Sequence of chain 1.D:
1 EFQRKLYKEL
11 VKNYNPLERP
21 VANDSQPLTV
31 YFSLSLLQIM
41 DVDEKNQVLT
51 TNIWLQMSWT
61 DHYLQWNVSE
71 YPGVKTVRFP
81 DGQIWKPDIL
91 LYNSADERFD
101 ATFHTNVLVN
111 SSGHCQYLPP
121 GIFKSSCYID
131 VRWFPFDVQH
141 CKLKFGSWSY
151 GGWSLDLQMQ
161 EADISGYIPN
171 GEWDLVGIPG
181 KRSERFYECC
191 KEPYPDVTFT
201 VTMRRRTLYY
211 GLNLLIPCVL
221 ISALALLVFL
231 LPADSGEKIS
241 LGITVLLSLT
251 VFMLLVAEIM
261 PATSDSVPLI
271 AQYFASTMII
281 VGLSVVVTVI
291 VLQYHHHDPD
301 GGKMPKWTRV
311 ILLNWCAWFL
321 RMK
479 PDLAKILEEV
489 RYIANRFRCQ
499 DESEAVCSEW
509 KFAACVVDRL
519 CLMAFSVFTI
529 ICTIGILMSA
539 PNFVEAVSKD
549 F

This protein binds this small molecule.
Small molecule (SMILES): CC(=O)N[C@@H]1[C@@H](O)[C@H](O)[C@@H](CO)O[C@H]1O

Binding-site contacts:
Ligand atom C7 contacts residue ASN67 of chain 1.D at 3.2 Å.
Ligand atom O7 contacts residue ASN67 of chain 1.D at 3.8 Å.
Ligand atom O5 contacts residue GLU70 of chain 1.D at 4.1 Å.
Ligand atom O5 contacts residue ASN67 of chain 1.D at 2.3 Å (h-bond).
Ligand atom C2 contacts residue ASN67 of chain 1.D at 2.5 Å.
Ligand atom C6 contacts residue SER69 of chain 1.D at 3.5 Å.
Ligand atom C4 contacts residue ASN67 of chain 1.D at 4.2 Å.
Ligand atom O6 contacts residue ASN67 of chain 1.D at 4.4 Å.
Ligand atom O5 contacts residue SER69 of chain 1.D at 3.5 Å.
Ligand atom O6 contacts residue GLU70 of chain 1.D at 3.7 Å.
Ligand atom C8 contacts residue ASN67 of chain 1.D at 3.4 Å.
Ligand atom C3 contacts residue ASN67 of chain 1.D at 3.8 Å.
Ligand atom C5 contacts residue ASN67 of chain 1.D at 3.6 Å.
Ligand atom C1 contacts residue SER69 of chain 1.D at 4.1 Å.
Ligand atom O6 contacts residue SER69 of chain 1.D at 3.4 Å.
Ligand atom C1 contacts residue ASN67 of chain 1.D at 1.4 Å.
Ligand atom C5 contacts residue SER69 of chain 1.D at 3.6 Å.
Ligand atom N2 contacts residue ASN67 of chain 1.D at 3.0 Å (h-bond).